A small-molecule ligand and the protein it binds are described below.
Small molecule (SMILES): CC(=O)N[C@H]1[C@H](O[C@H]2[C@H](O)[C@@H](NC(C)=O)CO[C@@H]2CO)O[C@H](CO)[C@@H](O[C@@H]2O[C@H](CO)[C@@H](O)[C@H](O)[C@@H]2O)[C@@H]1O

Sequence of chain 1.A:
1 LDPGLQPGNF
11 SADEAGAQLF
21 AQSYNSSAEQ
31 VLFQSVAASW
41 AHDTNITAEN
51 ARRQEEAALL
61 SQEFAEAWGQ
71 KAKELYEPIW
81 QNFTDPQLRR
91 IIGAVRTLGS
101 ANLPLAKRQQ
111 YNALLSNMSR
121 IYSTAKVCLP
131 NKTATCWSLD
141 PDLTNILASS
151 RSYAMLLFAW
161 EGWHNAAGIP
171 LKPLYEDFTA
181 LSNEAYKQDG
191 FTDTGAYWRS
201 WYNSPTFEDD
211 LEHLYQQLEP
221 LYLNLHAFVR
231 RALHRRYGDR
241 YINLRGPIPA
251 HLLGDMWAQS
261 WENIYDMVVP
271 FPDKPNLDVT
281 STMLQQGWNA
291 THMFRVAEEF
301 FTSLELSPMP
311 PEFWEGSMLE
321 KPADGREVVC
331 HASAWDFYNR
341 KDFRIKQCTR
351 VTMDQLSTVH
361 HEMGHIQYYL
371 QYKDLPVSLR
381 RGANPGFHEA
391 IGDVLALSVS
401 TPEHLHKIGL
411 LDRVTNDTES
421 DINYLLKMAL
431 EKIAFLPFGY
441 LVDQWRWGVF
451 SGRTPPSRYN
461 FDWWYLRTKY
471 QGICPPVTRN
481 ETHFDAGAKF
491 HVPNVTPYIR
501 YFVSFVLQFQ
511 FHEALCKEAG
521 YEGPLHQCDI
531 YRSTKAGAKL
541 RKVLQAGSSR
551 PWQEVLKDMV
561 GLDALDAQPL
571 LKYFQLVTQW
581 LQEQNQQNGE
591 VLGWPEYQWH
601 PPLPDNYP

Binding-site contacts:
Ligand atom C5 contacts residue ASN9 of chain 1.A at 3.4 Å.
Ligand atom N2 contacts residue ASN9 of chain 1.A at 3.0 Å (h-bond).
Ligand atom C3 contacts residue ASN9 of chain 1.A at 3.8 Å.
Ligand atom C2 contacts residue ASN9 of chain 1.A at 2.5 Å.
Ligand atom O6 contacts residue ASN9 of chain 1.A at 4.5 Å.
Ligand atom C7 contacts residue ASN9 of chain 1.A at 4.0 Å.
Ligand atom C4 contacts residue ASN9 of chain 1.A at 4.1 Å.
Ligand atom C1 contacts residue ASN9 of chain 1.A at 1.4 Å.
Ligand atom O5 contacts residue ASN9 of chain 1.A at 2.1 Å (h-bond).
Ligand atom C6 contacts residue ASN9 of chain 1.A at 4.4 Å.